Sequence of chain 2.H:
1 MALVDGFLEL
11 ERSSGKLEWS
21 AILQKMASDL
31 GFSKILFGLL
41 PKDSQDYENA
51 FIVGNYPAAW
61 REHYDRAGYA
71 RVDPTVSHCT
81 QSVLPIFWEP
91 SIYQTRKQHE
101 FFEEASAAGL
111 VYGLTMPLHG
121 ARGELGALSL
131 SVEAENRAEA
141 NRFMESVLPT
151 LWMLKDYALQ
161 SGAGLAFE

Binding-site contacts:
Ligand atom C4 contacts residue LEU36 of chain 2.H at 3.5 Å (hydrophobic).
Ligand atom CL31 contacts residue GLY38 of chain 2.H at 3.5 Å.
Ligand atom O18 contacts residue TYR56 of chain 2.H at 3.6 Å.
Ligand atom C29 contacts residue TYR47 of chain 2.H at 3.6 Å (hydrophobic).
Ligand atom O18 contacts residue LEU110 of chain 2.H at 3.0 Å.
Ligand atom C3 contacts residue TYR64 of chain 2.H at 3.5 Å (hydrophobic).
Ligand atom C27 contacts residue CYS79 of chain 2.H at 3.7 Å (hydrophobic).
Ligand atom CL31 contacts residue LEU39 of chain 2.H at 3.7 Å.
Ligand atom O17 contacts residue SER129 of chain 2.H at 3.2 Å (h-bond).
Ligand atom O18 contacts residue TRP60 of chain 2.H at 3.3 Å (h-bond).
Ligand atom C13 contacts residue TYR93 of chain 2.H at 3.4 Å (hydrophobic).
Ligand atom O19 contacts residue TRP60 of chain 2.H at 3.2 Å (h-bond).
Ligand atom C11 contacts residue THR75 of chain 2.H at 3.4 Å.
Ligand atom N16 contacts residue TRP60 of chain 2.H at 3.6 Å.
Ligand atom C7 contacts residue ASP73 of chain 2.H at 3.5 Å.
Ligand atom C29 contacts residue GLY126 of chain 2.H at 3.6 Å.
Ligand atom C6 contacts residue TYR64 of chain 2.H at 3.6 Å (hydrophobic).
Ligand atom C9 contacts residue ASP73 of chain 2.H at 3.6 Å.
Ligand atom C11 contacts residue TRP88 of chain 2.H at 3.6 Å (hydrophobic).
Ligand atom C4 contacts residue TYR64 of chain 2.H at 3.6 Å (hydrophobic).
Ligand atom C12 contacts residue TRP88 of chain 2.H at 3.4 Å (hydrophobic).
Ligand atom N8 contacts residue ASP73 of chain 2.H at 2.7 Å (salt-bridge).
Ligand atom BR23 contacts residue TYR47 of chain 2.H at 3.4 Å.
Ligand atom O22 contacts residue GLY38 of chain 2.H at 3.7 Å.
Ligand atom BR24 contacts residue TRP60 of chain 2.H at 3.7 Å.
Ligand atom C13 contacts residue TRP88 of chain 2.H at 3.7 Å (hydrophobic).
Ligand atom BR24 contacts residue TYR64 of chain 2.H at 3.6 Å.
Ligand atom C26 contacts residue ALA127 of chain 2.H at 3.5 Å (hydrophobic).
Ligand atom C11 contacts residue ASP73 of chain 2.H at 3.7 Å.
Ligand atom C14 contacts residue PHE101 of chain 2.H at 3.7 Å (hydrophobic).
Ligand atom C12 contacts residue THR75 of chain 2.H at 3.6 Å.
Ligand atom N16 contacts residue TYR56 of chain 2.H at 3.7 Å.
Ligand atom O19 contacts residue TYR56 of chain 2.H at 3.5 Å.
Ligand atom CL31 contacts residue ALA50 of chain 2.H at 3.4 Å.
Ligand atom C2 contacts residue TYR64 of chain 2.H at 3.5 Å (hydrophobic).
Ligand atom C5 contacts residue TYR64 of chain 2.H at 3.5 Å (hydrophobic).
Ligand atom C28 contacts residue TYR47 of chain 2.H at 3.6 Å (hydrophobic).
Ligand atom C1 contacts residue TYR64 of chain 2.H at 3.6 Å (hydrophobic).
Ligand atom O22 contacts residue LEU36 of chain 2.H at 3.3 Å.
Ligand atom O17 contacts residue TYR56 of chain 2.H at 2.8 Å (h-bond).

A protein and the small-molecule ligand that binds it are described below.
Small molecule (SMILES): O=C(Oc1c(Br)cc(Br)cc1CNC(=O)c1ccccc1[N+](=O)[O-])c1ccccc1Cl